The protein below binds the small molecule below.
Small molecule (SMILES): C[C@H]1O[C@H](CC(=O)O)CC2=C1C(=O)c1c(O)c(-c3cc(O)c4c(c3O)C(=O)C3=C(C[C@@H](CC(=O)O)O[C@@H]3C)C4=O)cc(O)c1C2=O

Sequence of chain 1.H:
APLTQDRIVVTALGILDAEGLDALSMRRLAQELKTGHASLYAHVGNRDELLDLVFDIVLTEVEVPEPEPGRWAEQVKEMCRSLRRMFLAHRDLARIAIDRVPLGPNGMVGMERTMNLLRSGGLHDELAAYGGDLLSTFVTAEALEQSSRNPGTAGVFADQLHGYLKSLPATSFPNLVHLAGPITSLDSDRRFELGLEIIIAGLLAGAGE

Sequence of chain 1.G:
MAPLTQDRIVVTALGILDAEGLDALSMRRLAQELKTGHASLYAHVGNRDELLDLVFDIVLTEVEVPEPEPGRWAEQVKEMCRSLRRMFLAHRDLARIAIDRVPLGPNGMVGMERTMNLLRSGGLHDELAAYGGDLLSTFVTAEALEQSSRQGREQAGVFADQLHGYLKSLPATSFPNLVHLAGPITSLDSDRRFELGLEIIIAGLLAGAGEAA

Binding-site contacts:
Ligand atom C27 contacts residue SER139 of chain 1.G at 3.1 Å.
Ligand atom O9 contacts residue ILE101 of chain 1.G at 3.5 Å (h-bond).
Ligand atom O5 contacts residue MET82 of chain 1.G at 3.8 Å.
Ligand atom C4 contacts residue VAL67 of chain 1.G at 3.5 Å (hydrophobic).
Ligand atom O7 contacts residue ASN109 of chain 1.G at 3.5 Å (h-bond).
Ligand atom C16 contacts residue LEU62 of chain 1.G at 3.0 Å (hydrophobic).
Ligand atom O14 contacts residue SER139 of chain 1.G at 3.6 Å.
Ligand atom C23 contacts residue SER139 of chain 1.G at 3.2 Å.
Ligand atom C13 contacts residue GLY110 of chain 1.G at 3.8 Å.
Ligand atom O11 contacts residue ASP136 of chain 1.G at 3.6 Å (salt-bridge).
Ligand atom O6 contacts residue PRO105 of chain 1.G at 3.5 Å.
Ligand atom O3 contacts residue GLY113 of chain 1.G at 3.0 Å.
Ligand atom C13 contacts residue GLY113 of chain 1.G at 3.7 Å.
Ligand atom C28 contacts residue SER139 of chain 1.G at 2.8 Å.
Ligand atom O4 contacts residue VAL65 of chain 1.G at 3.6 Å.
Ligand atom C26 contacts residue SER139 of chain 1.G at 3.7 Å.
Ligand atom C32 contacts residue ALA100 of chain 1.G at 2.7 Å (hydrophobic).
Ligand atom O6 contacts residue GLY110 of chain 1.G at 3.8 Å.
Ligand atom C22 contacts residue PRO105 of chain 1.G at 3.7 Å (hydrophobic).
Ligand atom O3 contacts residue ASN109 of chain 1.G at 3.5 Å (h-bond).
Ligand atom O2 contacts residue VAL112 of chain 1.G at 3.3 Å.
Ligand atom O7 contacts residue GLY110 of chain 1.G at 2.7 Å (h-bond).
Ligand atom C9 contacts residue SER139 of chain 1.G at 3.5 Å.
Ligand atom C23 contacts residue PRO105 of chain 1.G at 3.5 Å (hydrophobic).
Ligand atom C4 contacts residue VAL65 of chain 1.G at 3.6 Å (hydrophobic).
Ligand atom C24 contacts residue SER139 of chain 1.G at 3.8 Å.
Ligand atom C15 contacts residue ASN109 of chain 1.G at 2.8 Å.
Ligand atom O7 contacts residue LEU62 of chain 1.G at 3.7 Å.
Ligand atom C16 contacts residue ASN109 of chain 1.G at 3.1 Å.
Ligand atom C17 contacts residue ILE101 of chain 1.G at 3.7 Å (hydrophobic).
Ligand atom C14 contacts residue GLY113 of chain 1.G at 3.4 Å.
Ligand atom C2 contacts residue VAL65 of chain 1.G at 3.7 Å (hydrophobic).
Ligand atom O8 contacts residue ILE101 of chain 1.G at 3.7 Å.
Ligand atom C15 contacts residue GLY113 of chain 1.G at 3.1 Å.
Ligand atom C32 contacts residue ARG103 of chain 1.G at 3.8 Å.
Ligand atom C24 contacts residue PRO105 of chain 1.G at 3.6 Å (hydrophobic).
Ligand atom O5 contacts residue LEU86 of chain 1.G at 3.3 Å.
Ligand atom C29 contacts residue SER139 of chain 1.G at 3.2 Å.
Ligand atom O13 contacts residue SER139 of chain 1.G at 3.3 Å.
Ligand atom O12 contacts residue MET114 of chain 1.G at 3.4 Å.